This small molecule binds to this protein.
Small molecule (SMILES): O=C(O)COc1cc(Cl)ccc1C(=O)NCc1c(Br)cc(Br)cc1Br

Binding-site contacts:
Ligand atom N11 contacts residue TRP80 of chain 1.A at 3.7 Å.
Ligand atom O25 contacts residue TRP21 of chain 1.A at 3.1 Å.
Ligand atom C17 contacts residue TRP21 of chain 1.A at 3.6 Å (hydrophobic).
Ligand atom C19 contacts residue TRP21 of chain 1.A at 3.0 Å (hydrophobic).
Ligand atom C16 contacts residue VAL48 of chain 1.A at 3.4 Å (hydrophobic).
Ligand atom O25 contacts residue NAP1 of chain 1.B at 3.1 Å.
Ligand atom C16 contacts residue PHE123 of chain 1.A at 3.5 Å (hydrophobic).
Ligand atom BR8 contacts residue TRP112 of chain 1.A at 3.6 Å.
Ligand atom C02 contacts residue TRP112 of chain 1.A at 3.6 Å (hydrophobic).
Ligand atom BR1 contacts residue TYR210 of chain 1.A at 3.3 Å.
Ligand atom C22 contacts residue NAP1 of chain 1.B at 3.5 Å.
Ligand atom BR5 contacts residue LEU302 of chain 1.A at 3.0 Å.
Ligand atom O25 contacts residue TYR49 of chain 1.A at 2.5 Å (h-bond).
Ligand atom C14 contacts residue TRP80 of chain 1.A at 3.8 Å (hydrophobic).
Ligand atom C15 contacts residue TRP80 of chain 1.A at 3.4 Å (hydrophobic).
Ligand atom CL contacts residue VAL48 of chain 1.A at 3.3 Å.
Ligand atom C23 contacts residue NAP1 of chain 1.B at 3.0 Å.
Ligand atom C22 contacts residue TRP21 of chain 1.A at 3.3 Å (hydrophobic).
Ligand atom BR5 contacts residue ASN300 of chain 1.A at 3.1 Å.
Ligand atom C03 contacts residue TRP112 of chain 1.A at 3.5 Å (hydrophobic).
Ligand atom C03 contacts residue LEU301 of chain 1.A at 3.6 Å (hydrophobic).
Ligand atom C23 contacts residue TYR49 of chain 1.A at 3.1 Å (hydrophobic).
Ligand atom C04 contacts residue LEU301 of chain 1.A at 3.6 Å (hydrophobic).
Ligand atom BR5 contacts residue TRP112 of chain 1.A at 3.6 Å.
Ligand atom O24 contacts residue NAP1 of chain 1.B at 2.8 Å.
Ligand atom C04 contacts residue TRP112 of chain 1.A at 3.2 Å (hydrophobic).
Ligand atom C15 contacts residue PHE123 of chain 1.A at 3.4 Å (hydrophobic).
Ligand atom C17 contacts residue VAL48 of chain 1.A at 3.7 Å (hydrophobic).
Ligand atom O13 contacts residue LEU301 of chain 1.A at 3.1 Å.
Ligand atom O24 contacts residue HIS111 of chain 1.A at 2.8 Å (h-bond).
Ligand atom BR1 contacts residue NAP1 of chain 1.B at 3.5 Å.
Ligand atom C07 contacts residue TRP112 of chain 1.A at 3.4 Å (hydrophobic).
Ligand atom O24 contacts residue TYR49 of chain 1.A at 3.0 Å (h-bond).
Ligand atom CL contacts residue TRP21 of chain 1.A at 3.5 Å.
Ligand atom C23 contacts residue TRP21 of chain 1.A at 3.8 Å (hydrophobic).
Ligand atom C03 contacts residue CYS299 of chain 1.A at 3.6 Å (hydrophobic).
Ligand atom C09 contacts residue TRP112 of chain 1.A at 3.5 Å (hydrophobic).
Ligand atom C06 contacts residue TRP112 of chain 1.A at 3.3 Å (hydrophobic).
Ligand atom BR5 contacts residue LEU301 of chain 1.A at 3.2 Å.
Ligand atom C12 contacts residue TRP80 of chain 1.A at 3.7 Å (hydrophobic).

Sequence of chain 1.A:
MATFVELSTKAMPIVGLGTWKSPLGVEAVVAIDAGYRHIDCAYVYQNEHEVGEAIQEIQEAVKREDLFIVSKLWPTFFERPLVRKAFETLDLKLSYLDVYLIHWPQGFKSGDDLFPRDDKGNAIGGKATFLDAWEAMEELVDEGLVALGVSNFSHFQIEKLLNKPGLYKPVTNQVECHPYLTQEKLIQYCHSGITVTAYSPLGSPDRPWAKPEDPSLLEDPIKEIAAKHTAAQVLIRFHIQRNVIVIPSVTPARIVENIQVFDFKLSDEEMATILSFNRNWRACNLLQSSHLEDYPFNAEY